Sequence of chain 1.E:
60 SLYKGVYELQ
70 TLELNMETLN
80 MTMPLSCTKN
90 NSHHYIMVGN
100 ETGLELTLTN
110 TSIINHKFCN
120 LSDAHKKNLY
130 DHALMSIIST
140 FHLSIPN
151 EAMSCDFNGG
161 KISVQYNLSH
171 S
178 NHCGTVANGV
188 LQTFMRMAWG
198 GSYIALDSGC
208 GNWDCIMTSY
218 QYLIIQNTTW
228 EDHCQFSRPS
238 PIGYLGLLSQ

Binding-site contacts:
Ligand atom C2 contacts residue ASN79 of chain 1.E at 2.6 Å.
Ligand atom C3 contacts residue ASN99 of chain 1.E at 4.0 Å.
Ligand atom C3 contacts residue ASN79 of chain 1.E at 3.9 Å.
Ligand atom O5 contacts residue THR77 of chain 1.E at 3.0 Å (h-bond).
Ligand atom O3 contacts residue TRP283 of chain 1.F at 3.8 Å.
Ligand atom O2 contacts residue TRP283 of chain 1.F at 3.9 Å.
Ligand atom C1 contacts residue MET80 of chain 1.E at 4.1 Å (hydrophobic).
Ligand atom C3 contacts residue NAG1 of chain 1.PA at 3.6 Å.
Ligand atom C6 contacts residue ARG282 of chain 1.F at 4.1 Å.
Ligand atom O6 contacts residue THR77 of chain 1.E at 2.5 Å (h-bond).
Ligand atom C8 contacts residue ASN79 of chain 1.E at 4.0 Å.
Ligand atom O5 contacts residue NAG1 of chain 1.PA at 4.1 Å.
Ligand atom C4 contacts residue NAG1 of chain 1.PA at 4.0 Å.
Ligand atom O7 contacts residue GLU76 of chain 1.E at 4.0 Å.
Ligand atom C7 contacts residue ASN79 of chain 1.E at 3.5 Å.
Ligand atom N2 contacts residue ASN79 of chain 1.E at 3.0 Å (h-bond).
Ligand atom C6 contacts residue TRP283 of chain 1.F at 3.8 Å (hydrophobic).
Ligand atom C6 contacts residue THR77 of chain 1.E at 3.4 Å.
Ligand atom N2 contacts residue ASN99 of chain 1.E at 2.8 Å (h-bond).
Ligand atom C1 contacts residue THR77 of chain 1.E at 4.1 Å.
Ligand atom C8 contacts residue GLU228 of chain 1.E at 3.7 Å.
Ligand atom C1 contacts residue ASN79 of chain 1.E at 1.5 Å.
Ligand atom C8 contacts residue ASN99 of chain 1.E at 3.3 Å.
Ligand atom O5 contacts residue ASN79 of chain 1.E at 2.4 Å (h-bond).
Ligand atom C7 contacts residue ASN99 of chain 1.E at 3.5 Å.
Ligand atom O4 contacts residue NAG1 of chain 1.PA at 3.4 Å.
Ligand atom O7 contacts residue ASN79 of chain 1.E at 3.6 Å.
Ligand atom O5 contacts residue TRP283 of chain 1.F at 3.4 Å (h-bond).
Ligand atom C1 contacts residue GLU76 of chain 1.E at 3.6 Å.
Ligand atom C3 contacts residue TRP283 of chain 1.F at 4.0 Å (hydrophobic).
Ligand atom O5 contacts residue GLU76 of chain 1.E at 3.8 Å.
Ligand atom O6 contacts residue ARG282 of chain 1.F at 2.7 Å (salt-bridge).
Ligand atom O6 contacts residue TRP283 of chain 1.F at 3.3 Å (h-bond).
Ligand atom C8 contacts residue TRP283 of chain 1.F at 4.1 Å (hydrophobic).
Ligand atom C5 contacts residue MET80 of chain 1.E at 4.0 Å (hydrophobic).
Ligand atom O3 contacts residue NAG1 of chain 1.PA at 4.0 Å.
Ligand atom C5 contacts residue ASN79 of chain 1.E at 3.7 Å.
Ligand atom C5 contacts residue THR77 of chain 1.E at 3.9 Å.
Ligand atom O4 contacts residue TRP283 of chain 1.F at 3.7 Å.
Ligand atom C2 contacts residue ASN99 of chain 1.E at 3.9 Å.

Sequence of chain 1.F:
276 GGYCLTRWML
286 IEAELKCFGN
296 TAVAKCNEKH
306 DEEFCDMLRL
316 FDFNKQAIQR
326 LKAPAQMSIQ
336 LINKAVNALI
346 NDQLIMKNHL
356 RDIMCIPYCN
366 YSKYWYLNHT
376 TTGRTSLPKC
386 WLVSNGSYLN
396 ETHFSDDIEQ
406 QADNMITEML

A small-molecule ligand and the protein it binds are described below.
Small molecule (SMILES): CC(=O)N[C@H]1[C@H](O[C@H]2[C@H](O)[C@@H](NC(C)=O)CO[C@@H]2CO)O[C@H](CO)[C@@H](O[C@@H]2O[C@H](CO)[C@@H](O)[C@H](O)[C@@H]2O)[C@@H]1O